Binding-site contacts:
Ligand atom C3 contacts residue PHE101 of chain 1.D at 3.6 Å (hydrophobic).
Ligand atom C8 contacts residue PRO46 of chain 1.D at 3.8 Å (hydrophobic).
Ligand atom N4 contacts residue TYR38 of chain 1.D at 2.6 Å (h-bond).
Ligand atom C10 contacts residue GLN40 of chain 1.C at 3.8 Å.
Ligand atom C3 contacts residue TYR38 of chain 1.C at 3.7 Å (hydrophobic).
Ligand atom N3 contacts residue PRO46 of chain 1.C at 3.5 Å.
Ligand atom C4 contacts residue TYR38 of chain 1.D at 3.7 Å (hydrophobic).
Ligand atom C4 contacts residue PHE101 of chain 1.D at 3.5 Å (hydrophobic).
Ligand atom C2 contacts residue TYR38 of chain 1.D at 3.6 Å (hydrophobic).
Ligand atom O contacts residue PRO46 of chain 1.C at 3.1 Å.
Ligand atom O1 contacts residue TYR89 of chain 1.C at 3.7 Å.
Ligand atom C10 contacts residue PRO46 of chain 1.D at 3.7 Å (hydrophobic).
Ligand atom C8 contacts residue TYR89 of chain 1.D at 3.6 Å (hydrophobic).
Ligand atom C4 contacts residue PHE101 of chain 1.C at 3.6 Å (hydrophobic).
Ligand atom C9 contacts residue GLN40 of chain 1.D at 3.4 Å.
Ligand atom C10 contacts residue PRO46 of chain 1.C at 3.7 Å (hydrophobic).
Ligand atom C5 contacts residue PHE101 of chain 1.C at 3.7 Å (hydrophobic).
Ligand atom O2 contacts residue TYR38 of chain 1.D at 3.3 Å (h-bond).
Ligand atom N4 contacts residue LEU99 of chain 1.C at 3.7 Å.
Ligand atom O contacts residue TYR38 of chain 1.C at 3.7 Å.
Ligand atom C3 contacts residue PHE101 of chain 1.C at 3.6 Å (hydrophobic).
Ligand atom C6 contacts residue PRO46 of chain 1.C at 3.6 Å (hydrophobic).
Ligand atom C2 contacts residue LEU99 of chain 1.D at 3.5 Å (hydrophobic).
Ligand atom C9 contacts residue PRO46 of chain 1.D at 3.6 Å (hydrophobic).
Ligand atom C11 contacts residue PRO46 of chain 1.C at 3.5 Å (hydrophobic).
Ligand atom O1 contacts residue TYR38 of chain 1.C at 3.5 Å.
Ligand atom C11 contacts residue PRO46 of chain 1.D at 3.6 Å (hydrophobic).
Ligand atom O2 contacts residue SER36 of chain 1.D at 3.0 Å (h-bond).
Ligand atom N1 contacts residue TYR38 of chain 1.C at 2.9 Å (h-bond).
Ligand atom N1 contacts residue TYR38 of chain 1.D at 3.7 Å.
Ligand atom N1 contacts residue LEU99 of chain 1.D at 3.4 Å.
Ligand atom C12 contacts residue TYR38 of chain 1.D at 3.4 Å (hydrophobic).
Ligand atom C7 contacts residue TYR38 of chain 1.D at 3.7 Å (hydrophobic).
Ligand atom O contacts residue TYR89 of chain 1.C at 3.4 Å.
Ligand atom C9 contacts residue TYR89 of chain 1.D at 3.7 Å (hydrophobic).
Ligand atom O2 contacts residue SER91 of chain 1.D at 3.8 Å.
Ligand atom N contacts residue TYR38 of chain 1.C at 3.5 Å (h-bond).
Ligand atom N contacts residue LEU99 of chain 1.D at 3.6 Å.
Ligand atom N2 contacts residue TYR38 of chain 1.D at 2.9 Å (h-bond).
Ligand atom C2 contacts residue TYR38 of chain 1.C at 3.7 Å (hydrophobic).

A protein and the small-molecule ligand that binds it are described below.
Small molecule (SMILES): CC1=NC(NN/C=C/Cc2ccccc2[N+](=O)[O-])=NC(=O)C1

Sequence of chain 1.D:
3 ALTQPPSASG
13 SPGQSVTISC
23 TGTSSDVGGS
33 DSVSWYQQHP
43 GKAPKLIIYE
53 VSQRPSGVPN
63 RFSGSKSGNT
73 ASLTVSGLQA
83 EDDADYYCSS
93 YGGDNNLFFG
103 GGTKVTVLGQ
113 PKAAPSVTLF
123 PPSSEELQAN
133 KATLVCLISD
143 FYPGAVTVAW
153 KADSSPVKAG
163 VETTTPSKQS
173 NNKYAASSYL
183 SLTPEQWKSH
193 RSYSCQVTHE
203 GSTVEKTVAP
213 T

Sequence of chain 1.C:
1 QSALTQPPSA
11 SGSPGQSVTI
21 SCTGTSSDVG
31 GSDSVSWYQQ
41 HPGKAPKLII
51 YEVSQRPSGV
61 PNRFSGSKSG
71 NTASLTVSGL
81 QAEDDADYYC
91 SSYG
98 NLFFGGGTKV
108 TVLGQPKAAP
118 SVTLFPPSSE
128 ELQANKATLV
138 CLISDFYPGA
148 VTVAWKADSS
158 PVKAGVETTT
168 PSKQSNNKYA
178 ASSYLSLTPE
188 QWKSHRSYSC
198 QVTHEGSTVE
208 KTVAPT